This protein binds this small molecule.
Small molecule (SMILES): CC(=O)N[C@@H]1[C@@H](O)[C@H](O)[C@@H](CO)O[C@H]1O

Binding-site contacts:
Ligand atom O5 contacts residue THR116 of chain 20.G at 3.9 Å.
Ligand atom O6 contacts residue LYS115 of chain 20.G at 4.2 Å.
Ligand atom C6 contacts residue LYS115 of chain 20.G at 4.1 Å.
Ligand atom N2 contacts residue ASN259 of chain 20.H at 2.9 Å (h-bond).
Ligand atom O6 contacts residue THR116 of chain 20.G at 3.3 Å.
Ligand atom O7 contacts residue LYS181 of chain 20.G at 4.2 Å.
Ligand atom O7 contacts residue ASN259 of chain 20.H at 2.9 Å (h-bond).
Ligand atom C8 contacts residue ASN259 of chain 20.H at 4.4 Å.
Ligand atom O5 contacts residue ASN259 of chain 20.H at 2.3 Å (h-bond).
Ligand atom C6 contacts residue THR116 of chain 20.G at 3.8 Å.
Ligand atom C3 contacts residue ASN259 of chain 20.H at 3.8 Å.
Ligand atom C7 contacts residue ASN259 of chain 20.H at 3.1 Å.
Ligand atom C2 contacts residue ASN259 of chain 20.H at 2.4 Å.
Ligand atom C1 contacts residue ASN259 of chain 20.H at 1.4 Å.
Ligand atom C5 contacts residue ASN259 of chain 20.H at 3.6 Å.
Ligand atom C5 contacts residue THR116 of chain 20.G at 4.5 Å.
Ligand atom C4 contacts residue ASN259 of chain 20.H at 4.2 Å.

Sequence of chain 20.G:
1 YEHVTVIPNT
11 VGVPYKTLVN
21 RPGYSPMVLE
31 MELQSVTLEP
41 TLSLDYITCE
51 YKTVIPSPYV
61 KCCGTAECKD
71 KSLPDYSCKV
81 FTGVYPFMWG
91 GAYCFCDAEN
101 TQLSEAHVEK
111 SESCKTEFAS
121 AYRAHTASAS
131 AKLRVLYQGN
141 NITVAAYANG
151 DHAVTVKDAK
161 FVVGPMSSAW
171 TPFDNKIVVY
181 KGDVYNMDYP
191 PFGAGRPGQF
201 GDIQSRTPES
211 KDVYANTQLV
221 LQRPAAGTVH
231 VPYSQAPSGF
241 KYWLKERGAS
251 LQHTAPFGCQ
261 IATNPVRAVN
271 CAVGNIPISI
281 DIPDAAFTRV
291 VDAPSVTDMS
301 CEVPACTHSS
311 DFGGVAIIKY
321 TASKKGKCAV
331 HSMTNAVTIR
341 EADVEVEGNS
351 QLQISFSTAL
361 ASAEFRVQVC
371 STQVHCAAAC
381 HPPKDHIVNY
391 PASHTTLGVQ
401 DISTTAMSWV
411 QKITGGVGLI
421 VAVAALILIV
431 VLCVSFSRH

Sequence of chain 20.H:
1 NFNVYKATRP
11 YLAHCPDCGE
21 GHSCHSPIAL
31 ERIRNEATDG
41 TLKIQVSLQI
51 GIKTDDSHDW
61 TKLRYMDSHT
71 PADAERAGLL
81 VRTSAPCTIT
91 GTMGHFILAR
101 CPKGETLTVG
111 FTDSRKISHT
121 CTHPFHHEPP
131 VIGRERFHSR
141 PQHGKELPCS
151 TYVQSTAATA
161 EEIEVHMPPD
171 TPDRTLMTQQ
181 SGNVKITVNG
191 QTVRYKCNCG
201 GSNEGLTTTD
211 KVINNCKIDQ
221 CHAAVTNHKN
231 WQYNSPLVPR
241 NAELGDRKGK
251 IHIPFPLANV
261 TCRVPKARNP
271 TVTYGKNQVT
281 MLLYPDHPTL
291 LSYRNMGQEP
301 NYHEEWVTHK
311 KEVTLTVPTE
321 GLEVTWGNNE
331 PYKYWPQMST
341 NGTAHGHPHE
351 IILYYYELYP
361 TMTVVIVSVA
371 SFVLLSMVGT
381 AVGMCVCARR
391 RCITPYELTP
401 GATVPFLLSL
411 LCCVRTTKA